This small molecule binds to this protein.
Small molecule (SMILES): CC(=O)N[C@@H]1[C@@H](O)[C@H](O)[C@@H](CO)O[C@H]1O

Binding-site contacts:
Ligand atom C8 contacts residue SER118 of chain 1.E at 3.3 Å.
Ligand atom C7 contacts residue SER118 of chain 1.E at 4.4 Å.
Ligand atom O7 contacts residue PHE119 of chain 1.E at 3.7 Å.
Ligand atom C8 contacts residue ASN99 of chain 1.E at 4.2 Å.
Ligand atom C5 contacts residue ASN120 of chain 1.E at 4.3 Å.
Ligand atom C8 contacts residue PHE119 of chain 1.E at 3.9 Å (hydrophobic).
Ligand atom C4 contacts residue ASN120 of chain 1.E at 4.5 Å.
Ligand atom N2 contacts residue ASN120 of chain 1.E at 4.4 Å.
Ligand atom C1 contacts residue ASN120 of chain 1.E at 3.3 Å.
Ligand atom C7 contacts residue PHE119 of chain 1.E at 4.2 Å (hydrophobic).
Ligand atom C7 contacts residue ASN120 of chain 1.E at 4.0 Å.
Ligand atom O6 contacts residue ASN120 of chain 1.E at 4.1 Å.
Ligand atom C2 contacts residue ASN120 of chain 1.E at 3.5 Å.
Ligand atom C8 contacts residue THR97 of chain 1.E at 3.5 Å.
Ligand atom O7 contacts residue ASN120 of chain 1.E at 3.1 Å.
Ligand atom O5 contacts residue ASN120 of chain 1.E at 3.2 Å (h-bond).
Ligand atom C7 contacts residue THR97 of chain 1.E at 4.4 Å.

Sequence of chain 1.E:
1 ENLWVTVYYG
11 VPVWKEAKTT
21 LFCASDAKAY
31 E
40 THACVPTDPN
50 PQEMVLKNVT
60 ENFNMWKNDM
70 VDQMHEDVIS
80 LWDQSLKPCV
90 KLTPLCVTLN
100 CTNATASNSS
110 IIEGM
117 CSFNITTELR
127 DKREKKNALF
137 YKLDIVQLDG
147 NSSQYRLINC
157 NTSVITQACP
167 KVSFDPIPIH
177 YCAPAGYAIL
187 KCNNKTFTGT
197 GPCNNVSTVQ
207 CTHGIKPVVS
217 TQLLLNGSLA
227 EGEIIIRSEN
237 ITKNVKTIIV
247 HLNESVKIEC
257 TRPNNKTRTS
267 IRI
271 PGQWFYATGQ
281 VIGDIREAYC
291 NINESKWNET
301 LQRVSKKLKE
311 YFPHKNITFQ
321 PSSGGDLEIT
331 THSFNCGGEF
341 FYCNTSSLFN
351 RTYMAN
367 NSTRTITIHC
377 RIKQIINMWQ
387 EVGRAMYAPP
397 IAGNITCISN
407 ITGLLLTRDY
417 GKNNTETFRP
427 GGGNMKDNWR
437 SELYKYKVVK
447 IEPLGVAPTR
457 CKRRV